Binding-site contacts:
Ligand atom O7 contacts residue ASN154 of chain 1.B at 3.6 Å.
Ligand atom C5 contacts residue SER151 of chain 1.B at 4.4 Å.
Ligand atom O5 contacts residue ALA147 of chain 1.B at 4.1 Å.
Ligand atom C1 contacts residue GLU150 of chain 1.B at 3.7 Å.
Ligand atom C4 contacts residue ASN154 of chain 1.B at 4.3 Å.
Ligand atom O6 contacts residue ALA147 of chain 1.B at 4.0 Å.
Ligand atom C6 contacts residue SER151 of chain 1.B at 4.5 Å.
Ligand atom C5 contacts residue ALA147 of chain 1.B at 4.1 Å (hydrophobic).
Ligand atom O6 contacts residue GLU150 of chain 1.B at 3.1 Å.
Ligand atom C1 contacts residue THR156 of chain 1.B at 3.2 Å.
Ligand atom C2 contacts residue GLU150 of chain 1.B at 4.0 Å.
Ligand atom N2 contacts residue THR156 of chain 1.B at 4.1 Å.
Ligand atom C5 contacts residue GLU150 of chain 1.B at 4.0 Å.
Ligand atom C3 contacts residue ASN154 of chain 1.B at 3.8 Å.
Ligand atom O5 contacts residue SER151 of chain 1.B at 3.3 Å (h-bond).
Ligand atom N2 contacts residue ASN154 of chain 1.B at 2.8 Å (h-bond).
Ligand atom C6 contacts residue GLU150 of chain 1.B at 3.7 Å.
Ligand atom C1 contacts residue SER151 of chain 1.B at 3.5 Å.
Ligand atom C2 contacts residue ASN154 of chain 1.B at 2.5 Å.
Ligand atom C7 contacts residue GLU150 of chain 1.B at 4.3 Å.
Ligand atom C5 contacts residue ASN154 of chain 1.B at 3.8 Å.
Ligand atom C2 contacts residue THR156 of chain 1.B at 4.1 Å.
Ligand atom O5 contacts residue GLU150 of chain 1.B at 3.1 Å.
Ligand atom O5 contacts residue THR156 of chain 1.B at 4.0 Å.
Ligand atom C3 contacts residue THR156 of chain 1.B at 4.3 Å.
Ligand atom C6 contacts residue ALA147 of chain 1.B at 3.3 Å (hydrophobic).
Ligand atom O7 contacts residue GLU150 of chain 1.B at 3.5 Å (salt-bridge).
Ligand atom C1 contacts residue ASN154 of chain 1.B at 1.5 Å.
Ligand atom O5 contacts residue ASN154 of chain 1.B at 2.4 Å (h-bond).
Ligand atom C8 contacts residue ASN154 of chain 1.B at 3.8 Å.
Ligand atom C7 contacts residue ASN154 of chain 1.B at 3.2 Å.

The small molecule below binds the protein below.
Small molecule (SMILES): CC(=O)N[C@@H]1[C@@H](O)[C@H](O)[C@@H](CO)O[C@H]1O

Sequence of chain 1.B:
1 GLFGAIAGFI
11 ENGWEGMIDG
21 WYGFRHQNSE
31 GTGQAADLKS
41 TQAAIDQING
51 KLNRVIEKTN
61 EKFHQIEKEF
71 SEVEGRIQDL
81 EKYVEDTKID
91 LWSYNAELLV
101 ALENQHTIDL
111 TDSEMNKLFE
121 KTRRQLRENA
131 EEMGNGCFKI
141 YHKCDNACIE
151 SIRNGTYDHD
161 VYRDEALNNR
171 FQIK